Binding-site contacts:
Ligand atom C6 contacts residue GLU90 of chain 1.A at 3.0 Å.
Ligand atom N1 contacts residue CYS92 of chain 1.A at 3.0 Å (h-bond).
Ligand atom CBK contacts residue LEU157 of chain 1.A at 3.7 Å (hydrophobic).
Ligand atom NAG contacts residue CYS92 of chain 1.A at 2.8 Å (h-bond).
Ligand atom CBN contacts residue GLY153 of chain 1.A at 3.6 Å.
Ligand atom CAH contacts residue GLY95 of chain 1.A at 3.6 Å.
Ligand atom CBE contacts residue LEU157 of chain 1.A at 3.8 Å (hydrophobic).
Ligand atom CL1 contacts residue VAL74 of chain 1.A at 3.8 Å.
Ligand atom OAT contacts residue LEU94 of chain 1.A at 3.1 Å (h-bond).
Ligand atom N3 contacts residue LEU143 of chain 1.A at 3.6 Å.
Ligand atom OBL contacts residue LEU143 of chain 1.A at 3.8 Å.
Ligand atom CAI contacts residue THR93 of chain 1.A at 3.7 Å.
Ligand atom CAK contacts residue GLY95 of chain 1.A at 3.4 Å.
Ligand atom CL1 contacts residue MET89 of chain 1.A at 3.8 Å.
Ligand atom CAI contacts residue CYS92 of chain 1.A at 3.0 Å (hydrophobic).
Ligand atom CAL contacts residue GLY95 of chain 1.A at 3.5 Å.
Ligand atom CAL contacts residue ILE18 of chain 1.A at 3.8 Å (hydrophobic).
Ligand atom C4 contacts residue LEU143 of chain 1.A at 3.4 Å (hydrophobic).
Ligand atom CBJ contacts residue VAL26 of chain 1.A at 3.8 Å (hydrophobic).
Ligand atom CAI contacts residue GLY95 of chain 1.A at 3.5 Å.
Ligand atom CBA contacts residue ARG16 of chain 1.A at 3.7 Å.
Ligand atom NBD contacts residue LEU157 of chain 1.A at 3.8 Å.
Ligand atom CAM contacts residue GLY95 of chain 1.A at 3.6 Å.
Ligand atom CBB contacts residue GLN28 of chain 1.A at 3.5 Å.
Ligand atom C6 contacts residue LEU143 of chain 1.A at 3.6 Å (hydrophobic).
Ligand atom NAG contacts residue LEU91 of chain 1.A at 3.6 Å.
Ligand atom CAZ contacts residue ARG16 of chain 1.A at 3.7 Å.
Ligand atom CAH contacts residue CYS92 of chain 1.A at 3.2 Å (hydrophobic).
Ligand atom C6 contacts residue ALA42 of chain 1.A at 3.8 Å (hydrophobic).
Ligand atom OBC contacts residue CYS17 of chain 1.A at 3.8 Å.
Ligand atom N1 contacts residue GLU90 of chain 1.A at 3.6 Å (salt-bridge).
Ligand atom CBI contacts residue ILE18 of chain 1.A at 3.7 Å (hydrophobic).
Ligand atom CBF contacts residue LEU157 of chain 1.A at 3.7 Å (hydrophobic).
Ligand atom CAJ contacts residue THR93 of chain 1.A at 3.7 Å.
Ligand atom OBC contacts residue ARG16 of chain 1.A at 3.1 Å.
Ligand atom CAJ contacts residue GLY95 of chain 1.A at 3.4 Å.
Ligand atom OBL contacts residue LEU157 of chain 1.A at 3.6 Å.
Ligand atom C5 contacts residue LEU143 of chain 1.A at 3.4 Å (hydrophobic).
Ligand atom N1 contacts residue LEU91 of chain 1.A at 3.8 Å.
Ligand atom OBL contacts residue ASP154 of chain 1.A at 3.3 Å (salt-bridge).

A protein and the small-molecule ligand that binds it are described below.
Small molecule (SMILES): CCC(=O)NCCNc1c(NCc2ccc(Nc3ncc(Cl)c(Nc4ccccc4C(=O)NC)n3)cc2)c(=O)c1=O

Sequence of chain 1.A:
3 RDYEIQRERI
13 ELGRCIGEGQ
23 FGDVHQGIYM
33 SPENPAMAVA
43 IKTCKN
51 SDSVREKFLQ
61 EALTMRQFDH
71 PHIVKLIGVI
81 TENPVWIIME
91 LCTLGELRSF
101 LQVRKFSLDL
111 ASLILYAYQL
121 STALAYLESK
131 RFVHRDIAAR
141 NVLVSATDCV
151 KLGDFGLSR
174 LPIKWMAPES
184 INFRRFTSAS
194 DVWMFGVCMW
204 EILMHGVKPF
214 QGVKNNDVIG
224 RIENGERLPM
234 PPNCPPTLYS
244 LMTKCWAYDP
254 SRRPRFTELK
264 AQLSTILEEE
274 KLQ